Binding-site contacts:
Ligand atom O6 contacts residue THR618 of chain 1.B at 3.5 Å (h-bond).
Ligand atom C8 contacts residue ASN616 of chain 1.B at 4.2 Å.
Ligand atom C1 contacts residue THR618 of chain 1.B at 4.4 Å.
Ligand atom N2 contacts residue ASN616 of chain 1.B at 2.8 Å (h-bond).
Ligand atom C7 contacts residue ILE834 of chain 1.C at 4.3 Å (hydrophobic).
Ligand atom C8 contacts residue GLN644 of chain 1.B at 3.7 Å.
Ligand atom C7 contacts residue GLN644 of chain 1.B at 4.2 Å.
Ligand atom N2 contacts residue GLN644 of chain 1.B at 4.4 Å.
Ligand atom C8 contacts residue ILE834 of chain 1.C at 4.0 Å (hydrophobic).
Ligand atom C6 contacts residue THR618 of chain 1.B at 4.0 Å.
Ligand atom C7 contacts residue ASN616 of chain 1.B at 3.1 Å.
Ligand atom O5 contacts residue ASN616 of chain 1.B at 2.5 Å (h-bond).
Ligand atom C8 contacts residue THR645 of chain 1.B at 3.8 Å.
Ligand atom C1 contacts residue ASN616 of chain 1.B at 1.5 Å.
Ligand atom C3 contacts residue ASN616 of chain 1.B at 3.8 Å.
Ligand atom C8 contacts residue ARG646 of chain 1.B at 4.0 Å.
Ligand atom C5 contacts residue THR618 of chain 1.B at 3.6 Å.
Ligand atom O7 contacts residue ASN616 of chain 1.B at 3.2 Å (h-bond).
Ligand atom C2 contacts residue ASN616 of chain 1.B at 2.4 Å.
Ligand atom C4 contacts residue ASN616 of chain 1.B at 4.3 Å.
Ligand atom O5 contacts residue THR618 of chain 1.B at 4.1 Å.
Ligand atom C5 contacts residue ASN616 of chain 1.B at 3.8 Å.
Ligand atom O7 contacts residue ILE834 of chain 1.C at 3.7 Å.

This protein binds this small molecule.
Small molecule (SMILES): CC(=O)N[C@H]1[C@H](O[C@H]2[C@H](O)[C@@H](NC(C)=O)CO[C@@H]2CO)O[C@H](CO)[C@@H](O[C@H]2O[C@H](CO)[C@@H](O)[C@H](O)[C@@H]2O)[C@@H]1O

Sequence of chain 1.C:
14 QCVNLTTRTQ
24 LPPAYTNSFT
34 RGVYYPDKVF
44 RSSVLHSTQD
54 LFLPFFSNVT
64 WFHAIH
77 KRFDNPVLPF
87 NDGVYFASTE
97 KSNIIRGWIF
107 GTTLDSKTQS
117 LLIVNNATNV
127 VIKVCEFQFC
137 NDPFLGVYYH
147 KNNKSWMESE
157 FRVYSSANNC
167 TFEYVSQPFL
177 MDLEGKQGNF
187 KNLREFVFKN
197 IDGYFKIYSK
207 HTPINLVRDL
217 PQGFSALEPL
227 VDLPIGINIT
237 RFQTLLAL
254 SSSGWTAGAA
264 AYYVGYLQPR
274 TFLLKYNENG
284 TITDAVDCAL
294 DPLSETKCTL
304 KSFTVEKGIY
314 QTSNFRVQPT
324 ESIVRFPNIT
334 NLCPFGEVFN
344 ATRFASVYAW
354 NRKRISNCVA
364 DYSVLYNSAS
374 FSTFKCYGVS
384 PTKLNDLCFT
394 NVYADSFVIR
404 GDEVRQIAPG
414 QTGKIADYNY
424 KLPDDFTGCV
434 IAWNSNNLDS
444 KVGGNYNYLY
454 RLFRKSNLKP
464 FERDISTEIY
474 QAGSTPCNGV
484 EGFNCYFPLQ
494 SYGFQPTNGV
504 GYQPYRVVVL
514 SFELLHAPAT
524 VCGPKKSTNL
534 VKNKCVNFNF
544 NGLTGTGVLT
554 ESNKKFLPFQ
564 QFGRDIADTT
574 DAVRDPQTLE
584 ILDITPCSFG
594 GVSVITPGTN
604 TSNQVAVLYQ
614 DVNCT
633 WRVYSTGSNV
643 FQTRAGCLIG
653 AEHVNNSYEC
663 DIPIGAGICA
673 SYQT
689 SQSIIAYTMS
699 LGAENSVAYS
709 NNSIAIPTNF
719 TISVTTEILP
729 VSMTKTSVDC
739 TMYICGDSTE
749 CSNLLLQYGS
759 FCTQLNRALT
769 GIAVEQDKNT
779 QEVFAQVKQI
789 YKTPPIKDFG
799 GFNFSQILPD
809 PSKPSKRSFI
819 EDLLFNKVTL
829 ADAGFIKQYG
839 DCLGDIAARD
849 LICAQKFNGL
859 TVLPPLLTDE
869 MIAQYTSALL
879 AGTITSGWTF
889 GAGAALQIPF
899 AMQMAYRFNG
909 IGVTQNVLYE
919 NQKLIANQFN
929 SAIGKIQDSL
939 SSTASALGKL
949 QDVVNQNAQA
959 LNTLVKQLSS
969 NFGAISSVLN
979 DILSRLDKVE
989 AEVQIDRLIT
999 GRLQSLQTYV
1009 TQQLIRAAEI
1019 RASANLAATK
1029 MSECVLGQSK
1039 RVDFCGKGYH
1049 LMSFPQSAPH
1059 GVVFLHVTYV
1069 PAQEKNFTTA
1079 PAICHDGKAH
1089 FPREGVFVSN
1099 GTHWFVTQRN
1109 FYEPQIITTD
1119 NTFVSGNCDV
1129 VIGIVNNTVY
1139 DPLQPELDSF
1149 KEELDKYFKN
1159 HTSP

Sequence of chain 1.B:
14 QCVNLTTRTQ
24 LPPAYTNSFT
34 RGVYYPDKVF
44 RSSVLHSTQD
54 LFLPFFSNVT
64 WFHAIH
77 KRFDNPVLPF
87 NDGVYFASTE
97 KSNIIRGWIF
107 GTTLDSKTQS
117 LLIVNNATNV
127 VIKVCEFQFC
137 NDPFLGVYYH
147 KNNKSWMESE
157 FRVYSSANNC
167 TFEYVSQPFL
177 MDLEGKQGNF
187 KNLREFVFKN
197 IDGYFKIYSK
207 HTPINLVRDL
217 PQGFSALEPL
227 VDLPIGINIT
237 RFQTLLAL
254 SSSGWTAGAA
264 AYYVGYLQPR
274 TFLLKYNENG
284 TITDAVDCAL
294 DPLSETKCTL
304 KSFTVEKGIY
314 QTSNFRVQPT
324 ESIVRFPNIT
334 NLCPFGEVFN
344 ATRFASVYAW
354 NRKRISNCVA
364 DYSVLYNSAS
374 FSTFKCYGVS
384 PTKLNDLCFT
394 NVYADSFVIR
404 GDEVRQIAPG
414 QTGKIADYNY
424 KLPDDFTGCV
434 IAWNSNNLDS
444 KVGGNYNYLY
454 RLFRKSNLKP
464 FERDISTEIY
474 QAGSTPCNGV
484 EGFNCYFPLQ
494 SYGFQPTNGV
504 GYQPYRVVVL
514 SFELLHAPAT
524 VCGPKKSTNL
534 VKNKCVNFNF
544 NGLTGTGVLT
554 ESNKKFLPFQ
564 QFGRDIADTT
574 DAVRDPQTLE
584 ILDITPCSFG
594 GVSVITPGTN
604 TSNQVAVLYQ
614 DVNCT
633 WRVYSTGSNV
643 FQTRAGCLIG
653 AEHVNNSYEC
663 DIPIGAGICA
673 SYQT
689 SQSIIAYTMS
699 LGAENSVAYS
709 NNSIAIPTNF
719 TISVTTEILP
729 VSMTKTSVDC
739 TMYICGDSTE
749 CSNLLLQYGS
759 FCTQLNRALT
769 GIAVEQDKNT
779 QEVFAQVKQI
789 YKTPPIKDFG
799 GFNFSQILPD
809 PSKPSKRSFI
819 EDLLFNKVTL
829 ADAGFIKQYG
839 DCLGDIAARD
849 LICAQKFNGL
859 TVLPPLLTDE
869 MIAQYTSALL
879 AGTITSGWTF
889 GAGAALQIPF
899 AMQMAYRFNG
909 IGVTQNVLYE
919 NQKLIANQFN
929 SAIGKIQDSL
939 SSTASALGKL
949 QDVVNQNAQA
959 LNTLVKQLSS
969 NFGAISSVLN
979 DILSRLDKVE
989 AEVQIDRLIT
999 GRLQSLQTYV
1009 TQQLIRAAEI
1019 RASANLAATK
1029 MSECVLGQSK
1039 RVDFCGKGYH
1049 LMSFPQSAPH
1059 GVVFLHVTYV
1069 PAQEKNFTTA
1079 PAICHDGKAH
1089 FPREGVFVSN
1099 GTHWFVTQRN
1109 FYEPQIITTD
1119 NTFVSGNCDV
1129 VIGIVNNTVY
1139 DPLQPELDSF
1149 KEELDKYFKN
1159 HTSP